Binding-site contacts:
Ligand atom C5 contacts residue ASN331 of chain 1.C at 3.5 Å.
Ligand atom C8 contacts residue PRO579 of chain 1.C at 3.9 Å (hydrophobic).
Ligand atom C3 contacts residue ASN331 of chain 1.C at 3.9 Å.
Ligand atom O5 contacts residue ASN331 of chain 1.C at 2.1 Å (h-bond).
Ligand atom C3 contacts residue GLN580 of chain 1.C at 4.0 Å.
Ligand atom C4 contacts residue ASN331 of chain 1.C at 4.2 Å.
Ligand atom C8 contacts residue ASN331 of chain 1.C at 4.3 Å.
Ligand atom N2 contacts residue GLN580 of chain 1.C at 4.2 Å.
Ligand atom C7 contacts residue ASN331 of chain 1.C at 4.0 Å.
Ligand atom C6 contacts residue ASN331 of chain 1.C at 4.5 Å.
Ligand atom O7 contacts residue ASN331 of chain 1.C at 4.4 Å.
Ligand atom C1 contacts residue ASN331 of chain 1.C at 1.5 Å.
Ligand atom N2 contacts residue ASN331 of chain 1.C at 3.2 Å (h-bond).
Ligand atom O3 contacts residue GLN580 of chain 1.C at 4.0 Å.
Ligand atom C2 contacts residue ASN331 of chain 1.C at 2.7 Å.

Sequence of chain 1.C:
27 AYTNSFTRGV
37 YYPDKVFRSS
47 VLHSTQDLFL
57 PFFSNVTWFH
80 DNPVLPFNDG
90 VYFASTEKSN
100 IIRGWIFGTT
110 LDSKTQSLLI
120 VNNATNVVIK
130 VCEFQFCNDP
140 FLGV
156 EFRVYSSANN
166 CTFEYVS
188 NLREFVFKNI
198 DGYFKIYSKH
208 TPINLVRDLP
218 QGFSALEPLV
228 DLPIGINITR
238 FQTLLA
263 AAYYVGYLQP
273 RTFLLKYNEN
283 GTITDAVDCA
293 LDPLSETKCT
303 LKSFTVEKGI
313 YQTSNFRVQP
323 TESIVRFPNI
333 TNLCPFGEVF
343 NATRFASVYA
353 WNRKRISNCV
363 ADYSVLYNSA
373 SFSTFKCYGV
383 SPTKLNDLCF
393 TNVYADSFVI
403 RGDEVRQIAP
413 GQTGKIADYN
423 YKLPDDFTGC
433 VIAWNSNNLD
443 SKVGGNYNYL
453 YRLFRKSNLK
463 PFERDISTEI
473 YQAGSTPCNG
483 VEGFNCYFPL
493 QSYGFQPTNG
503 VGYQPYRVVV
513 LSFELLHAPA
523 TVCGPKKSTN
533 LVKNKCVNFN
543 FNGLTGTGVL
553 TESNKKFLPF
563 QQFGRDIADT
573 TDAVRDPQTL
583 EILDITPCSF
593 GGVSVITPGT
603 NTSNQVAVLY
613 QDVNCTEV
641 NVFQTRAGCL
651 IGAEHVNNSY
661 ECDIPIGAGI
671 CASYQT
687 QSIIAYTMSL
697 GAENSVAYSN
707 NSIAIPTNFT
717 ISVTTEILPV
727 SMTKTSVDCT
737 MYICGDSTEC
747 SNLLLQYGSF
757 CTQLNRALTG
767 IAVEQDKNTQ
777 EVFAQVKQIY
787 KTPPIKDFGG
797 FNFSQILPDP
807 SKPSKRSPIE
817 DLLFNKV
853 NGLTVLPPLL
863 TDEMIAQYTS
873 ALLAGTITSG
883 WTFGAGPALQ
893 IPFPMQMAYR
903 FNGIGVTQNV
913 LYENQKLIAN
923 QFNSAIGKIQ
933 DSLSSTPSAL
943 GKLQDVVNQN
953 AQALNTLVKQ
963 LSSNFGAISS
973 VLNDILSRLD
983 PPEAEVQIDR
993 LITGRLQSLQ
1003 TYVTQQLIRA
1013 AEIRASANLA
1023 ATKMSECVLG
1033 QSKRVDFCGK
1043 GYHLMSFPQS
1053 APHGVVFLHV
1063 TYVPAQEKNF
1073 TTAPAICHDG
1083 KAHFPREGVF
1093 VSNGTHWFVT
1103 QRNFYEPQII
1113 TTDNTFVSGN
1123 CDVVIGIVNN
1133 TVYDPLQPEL

A protein and the small-molecule ligand that binds it are described below.
Small molecule (SMILES): CC(=O)N[C@@H]1[C@@H](O)[C@H](O)[C@@H](CO)O[C@H]1O